The small molecule below binds the protein below.
Small molecule (SMILES): CC(=O)N[C@@H]1[C@@H](O)[C@H](O)[C@@H](CO)O[C@H]1O

Sequence of chain 1.A:
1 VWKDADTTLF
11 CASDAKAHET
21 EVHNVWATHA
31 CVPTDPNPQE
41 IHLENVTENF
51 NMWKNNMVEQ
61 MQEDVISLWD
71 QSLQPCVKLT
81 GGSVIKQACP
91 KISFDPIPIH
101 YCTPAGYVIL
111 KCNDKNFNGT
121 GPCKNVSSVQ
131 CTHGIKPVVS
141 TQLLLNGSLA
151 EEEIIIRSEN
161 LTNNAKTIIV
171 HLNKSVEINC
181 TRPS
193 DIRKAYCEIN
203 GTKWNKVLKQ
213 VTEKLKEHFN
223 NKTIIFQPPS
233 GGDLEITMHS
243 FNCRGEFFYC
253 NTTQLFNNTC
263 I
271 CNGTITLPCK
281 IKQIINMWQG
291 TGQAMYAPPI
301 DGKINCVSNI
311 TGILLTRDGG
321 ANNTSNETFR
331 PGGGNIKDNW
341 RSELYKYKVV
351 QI

Binding-site contacts:
Ligand atom C2 contacts residue ASN223 of chain 1.A at 2.5 Å.
Ligand atom N2 contacts residue ASN223 of chain 1.A at 2.7 Å (h-bond).
Ligand atom C3 contacts residue ASN223 of chain 1.A at 3.7 Å.
Ligand atom C4 contacts residue ASN223 of chain 1.A at 4.2 Å.
Ligand atom C5 contacts residue ASN223 of chain 1.A at 3.6 Å.
Ligand atom C7 contacts residue ASN223 of chain 1.A at 4.0 Å.
Ligand atom C1 contacts residue ASN223 of chain 1.A at 1.5 Å.
Ligand atom O5 contacts residue ASN223 of chain 1.A at 2.6 Å (h-bond).